Sequence of chain 91.B:
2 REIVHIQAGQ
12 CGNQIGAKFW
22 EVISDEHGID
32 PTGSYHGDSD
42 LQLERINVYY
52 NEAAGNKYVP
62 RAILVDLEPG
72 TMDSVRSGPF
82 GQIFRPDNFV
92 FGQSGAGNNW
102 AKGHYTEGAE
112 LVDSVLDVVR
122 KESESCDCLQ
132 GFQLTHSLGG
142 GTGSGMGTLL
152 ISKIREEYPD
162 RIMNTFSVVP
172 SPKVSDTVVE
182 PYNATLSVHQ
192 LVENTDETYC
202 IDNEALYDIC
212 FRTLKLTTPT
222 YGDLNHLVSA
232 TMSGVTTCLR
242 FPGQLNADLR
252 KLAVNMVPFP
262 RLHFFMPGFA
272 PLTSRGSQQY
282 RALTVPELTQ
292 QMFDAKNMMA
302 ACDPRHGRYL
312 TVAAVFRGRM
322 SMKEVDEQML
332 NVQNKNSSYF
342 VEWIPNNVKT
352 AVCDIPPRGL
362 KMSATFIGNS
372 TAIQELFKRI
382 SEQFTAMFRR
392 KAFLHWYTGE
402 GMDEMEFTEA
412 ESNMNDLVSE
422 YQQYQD

Binding-site contacts:
Ligand atom O1G contacts residue ALA97 of chain 91.B at 3.0 Å (h-bond).
Ligand atom O2G contacts residue GLY142 of chain 91.B at 3.0 Å (h-bond).
Ligand atom O4' contacts residue SER138 of chain 91.B at 3.3 Å (h-bond).
Ligand atom O6 contacts residue ASN226 of chain 91.B at 3.1 Å (h-bond).
Ligand atom O2A contacts residue CYS12 of chain 91.B at 3.3 Å (h-bond).
Ligand atom O6 contacts residue GLN15 of chain 91.B at 2.5 Å (h-bond).
Ligand atom O1B contacts residue MG1 of chain 91.F at 2.4 Å.
Ligand atom N1 contacts residue TYR222 of chain 91.B at 3.2 Å.
Ligand atom C2 contacts residue ASN204 of chain 91.B at 3.4 Å.
Ligand atom O1A contacts residue GLN11 of chain 91.B at 3.1 Å.
Ligand atom C6 contacts residue TYR222 of chain 91.B at 3.7 Å (hydrophobic).
Ligand atom C4' contacts residue SER138 of chain 91.B at 3.2 Å.
Ligand atom O3B contacts residue MG1 of chain 91.F at 3.8 Å.
Ligand atom O3' contacts residue GLU181 of chain 91.B at 3.3 Å (salt-bridge).
Ligand atom N3 contacts residue VAL169 of chain 91.B at 3.8 Å.
Ligand atom O1B contacts residue GLY10 of chain 91.B at 3.7 Å.
Ligand atom N2 contacts residue ASN226 of chain 91.B at 2.9 Å (h-bond).
Ligand atom O2G contacts residue ASN99 of chain 91.B at 2.9 Å (h-bond).
Ligand atom O1G contacts residue THR143 of chain 91.B at 3.4 Å.
Ligand atom O1B contacts residue GLN11 of chain 91.B at 3.2 Å (h-bond).
Ligand atom C2 contacts residue ASN226 of chain 91.B at 3.6 Å.
Ligand atom O3G contacts residue MG1 of chain 91.F at 2.5 Å.
Ligand atom O3B contacts residue THR143 of chain 91.B at 3.1 Å (h-bond).
Ligand atom N1 contacts residue ASN226 of chain 91.B at 2.7 Å (h-bond).
Ligand atom PG contacts residue MG1 of chain 91.F at 3.5 Å.
Ligand atom O2B contacts residue THR143 of chain 91.B at 2.7 Å (h-bond).
Ligand atom PB contacts residue THR143 of chain 91.B at 3.3 Å.
Ligand atom PB contacts residue MG1 of chain 91.F at 3.7 Å.
Ligand atom N2 contacts residue ASN204 of chain 91.B at 2.6 Å (h-bond).
Ligand atom C2 contacts residue TYR222 of chain 91.B at 3.5 Å (hydrophobic).
Ligand atom O2A contacts residue GLN11 of chain 91.B at 3.5 Å (h-bond).
Ligand atom PB contacts residue GLY10 of chain 91.B at 3.9 Å.
Ligand atom O3B contacts residue GLY142 of chain 91.B at 3.5 Å (h-bond).
Ligand atom C6 contacts residue GLN15 of chain 91.B at 3.6 Å.
Ligand atom O2B contacts residue GLY10 of chain 91.B at 3.2 Å.
Ligand atom O2B contacts residue GLY144 of chain 91.B at 2.7 Å (h-bond).
Ligand atom O6 contacts residue TYR222 of chain 91.B at 3.8 Å.
Ligand atom C6 contacts residue ASN226 of chain 91.B at 3.3 Å.
Ligand atom N3 contacts residue ASN204 of chain 91.B at 3.0 Å (h-bond).
Ligand atom PG contacts residue GLY142 of chain 91.B at 3.9 Å.

The protein below binds the small molecule below.
Small molecule (SMILES): Nc1nc2c(ncn2[C@@H]2O[C@H](CO[P](=O)(O)C[P](=O)(O)OP(=O)(O)O)[C@@H](O)[C@H]2O)c(=O)[nH]1